A protein and the small-molecule ligand that binds it are described below.
Small molecule (SMILES): CC(=O)N[C@@H]1[C@@H](O)[C@H](O)[C@@H](CO)O[C@H]1O

Binding-site contacts:
Ligand atom C4 contacts residue THR120 of chain 5.C at 4.4 Å.
Ligand atom O5 contacts residue ASN118 of chain 5.C at 2.4 Å (h-bond).
Ligand atom C5 contacts residue ASN118 of chain 5.C at 3.7 Å.
Ligand atom C7 contacts residue SER66 of chain 5.C at 3.5 Å.
Ligand atom C5 contacts residue THR89 of chain 5.C at 4.4 Å.
Ligand atom O5 contacts residue THR89 of chain 5.C at 4.2 Å.
Ligand atom C8 contacts residue TYR90 of chain 5.C at 3.5 Å (hydrophobic).
Ligand atom C1 contacts residue THR89 of chain 5.C at 4.1 Å.
Ligand atom O5 contacts residue THR120 of chain 5.C at 3.2 Å (h-bond).
Ligand atom O7 contacts residue SER66 of chain 5.C at 3.0 Å (h-bond).
Ligand atom C1 contacts residue ASN118 of chain 5.C at 1.5 Å.
Ligand atom O6 contacts residue THR89 of chain 5.C at 4.0 Å.
Ligand atom C5 contacts residue THR120 of chain 5.C at 3.8 Å.
Ligand atom C6 contacts residue THR120 of chain 5.C at 3.4 Å.
Ligand atom C2 contacts residue ASN118 of chain 5.C at 2.5 Å.
Ligand atom C2 contacts residue SER66 of chain 5.C at 4.5 Å.
Ligand atom O7 contacts residue ASN118 of chain 5.C at 4.0 Å.
Ligand atom C8 contacts residue ASP67 of chain 5.C at 3.9 Å.
Ligand atom C3 contacts residue ASN118 of chain 5.C at 3.8 Å.
Ligand atom C8 contacts residue SER66 of chain 5.C at 4.0 Å.
Ligand atom C4 contacts residue ASN118 of chain 5.C at 4.2 Å.
Ligand atom C1 contacts residue THR120 of chain 5.C at 4.3 Å.
Ligand atom N2 contacts residue SER66 of chain 5.C at 4.3 Å.
Ligand atom N2 contacts residue TYR90 of chain 5.C at 4.3 Å.
Ligand atom C7 contacts residue TYR90 of chain 5.C at 4.5 Å (hydrophobic).
Ligand atom C8 contacts residue ASN118 of chain 5.C at 4.2 Å.
Ligand atom C6 contacts residue THR89 of chain 5.C at 4.4 Å.
Ligand atom N2 contacts residue ASN118 of chain 5.C at 2.9 Å (h-bond).
Ligand atom C7 contacts residue ASN118 of chain 5.C at 3.5 Å.

Sequence of chain 5.C:
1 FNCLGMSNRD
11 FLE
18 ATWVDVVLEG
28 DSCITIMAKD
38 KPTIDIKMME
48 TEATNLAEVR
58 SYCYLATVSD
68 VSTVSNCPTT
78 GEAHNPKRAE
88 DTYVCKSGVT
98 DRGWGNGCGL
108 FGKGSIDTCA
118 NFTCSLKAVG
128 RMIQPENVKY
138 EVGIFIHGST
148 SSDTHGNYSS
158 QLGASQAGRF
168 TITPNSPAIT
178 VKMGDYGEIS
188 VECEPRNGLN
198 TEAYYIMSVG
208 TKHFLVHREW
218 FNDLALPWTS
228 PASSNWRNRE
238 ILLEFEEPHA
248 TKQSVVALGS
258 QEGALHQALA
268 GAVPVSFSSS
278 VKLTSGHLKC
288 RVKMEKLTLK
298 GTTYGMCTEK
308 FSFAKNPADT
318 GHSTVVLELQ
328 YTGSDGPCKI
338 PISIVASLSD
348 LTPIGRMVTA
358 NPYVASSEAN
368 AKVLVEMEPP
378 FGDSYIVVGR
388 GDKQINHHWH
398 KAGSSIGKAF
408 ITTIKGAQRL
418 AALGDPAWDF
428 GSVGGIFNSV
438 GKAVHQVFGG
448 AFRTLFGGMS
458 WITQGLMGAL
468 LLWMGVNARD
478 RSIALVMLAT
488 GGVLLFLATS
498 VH